Sequence of chain 36.A:
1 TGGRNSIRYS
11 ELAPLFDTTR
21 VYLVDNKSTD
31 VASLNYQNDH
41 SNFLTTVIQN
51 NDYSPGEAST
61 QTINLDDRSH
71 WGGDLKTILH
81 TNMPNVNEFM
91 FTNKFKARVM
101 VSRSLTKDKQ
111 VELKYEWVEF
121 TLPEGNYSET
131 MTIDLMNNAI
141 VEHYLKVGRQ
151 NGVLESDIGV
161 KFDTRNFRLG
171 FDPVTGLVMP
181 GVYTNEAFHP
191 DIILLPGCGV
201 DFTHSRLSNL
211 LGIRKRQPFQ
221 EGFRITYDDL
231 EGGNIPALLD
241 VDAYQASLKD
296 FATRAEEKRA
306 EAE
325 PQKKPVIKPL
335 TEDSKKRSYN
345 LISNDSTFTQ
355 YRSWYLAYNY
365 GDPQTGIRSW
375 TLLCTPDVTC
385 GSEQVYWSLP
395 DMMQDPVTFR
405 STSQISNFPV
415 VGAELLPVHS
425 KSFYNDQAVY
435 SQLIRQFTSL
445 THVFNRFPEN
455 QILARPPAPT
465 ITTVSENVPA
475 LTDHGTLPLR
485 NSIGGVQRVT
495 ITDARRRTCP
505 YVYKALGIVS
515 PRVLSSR

The protein below binds the small molecule below.
Small molecule (SMILES): CCCCCCCCCCCC[N+](C)(C)CCCS(=O)(=O)O

Binding-site contacts:
Ligand atom C2 contacts residue ARG224 of chain 36.A at 4.0 Å.
Ligand atom C1 contacts residue ARG224 of chain 36.A at 4.1 Å.
Ligand atom O1S contacts residue PHE223 of chain 36.A at 3.2 Å.
Ligand atom O2S contacts residue LYS215 of chain 36.A at 3.1 Å (salt-bridge).
Ligand atom C3 contacts residue TRP374 of chain 36.A at 4.0 Å (hydrophobic).
Ligand atom C3 contacts residue ASP229 of chain 36.A at 4.4 Å.
Ligand atom C1 contacts residue TRP374 of chain 36.A at 3.3 Å (hydrophobic).
Ligand atom C2 contacts residue TRP374 of chain 36.A at 4.0 Å (hydrophobic).
Ligand atom S1 contacts residue TRP374 of chain 36.A at 4.4 Å.
Ligand atom S1 contacts residue ARG224 of chain 36.A at 4.0 Å.
Ligand atom O2S contacts residue GLY222 of chain 36.A at 3.4 Å (h-bond).
Ligand atom S1 contacts residue GLY222 of chain 36.A at 3.8 Å.
Ligand atom O3S contacts residue ARG224 of chain 36.A at 3.8 Å.
Ligand atom O1S contacts residue GLY222 of chain 36.A at 3.0 Å (h-bond).
Ligand atom O1S contacts residue TRP374 of chain 36.A at 4.0 Å.
Ligand atom S1 contacts residue LYS215 of chain 36.A at 4.1 Å.
Ligand atom N1 contacts residue TRP374 of chain 36.A at 3.5 Å.
Ligand atom O1S contacts residue LYS215 of chain 36.A at 3.9 Å.
Ligand atom O1S contacts residue ARG224 of chain 36.A at 2.9 Å (salt-bridge).